A small-molecule ligand and the protein it binds are described below.
Small molecule (SMILES): CCn1nc2c(C(F)(F)F)cccc2c1-c1ccc(O)cc1O

Binding-site contacts:
Ligand atom C05 contacts residue GLY219 of chain 1.A at 4.0 Å.
Ligand atom C07 contacts residue PHE123 of chain 1.A at 4.0 Å (hydrophobic).
Ligand atom C02 contacts residue ALA48 of chain 1.A at 3.9 Å (hydrophobic).
Ligand atom O02 contacts residue LEU44 of chain 1.A at 2.7 Å (h-bond).
Ligand atom C05 contacts residue MET119 of chain 1.A at 4.0 Å (hydrophobic).
Ligand atom F02 contacts residue GLY219 of chain 1.A at 2.9 Å.
Ligand atom F01 contacts residue HIS222 of chain 1.A at 3.7 Å.
Ligand atom C16 contacts residue LEU44 of chain 1.A at 3.8 Å (hydrophobic).
Ligand atom N01 contacts residue LEU82 of chain 1.A at 3.9 Å.
Ligand atom F01 contacts residue MET119 of chain 1.A at 3.5 Å.
Ligand atom C13 contacts residue LEU85 of chain 1.A at 3.5 Å (hydrophobic).
Ligand atom C14 contacts residue GLU51 of chain 1.A at 3.4 Å.
Ligand atom C13 contacts residue LEU89 of chain 1.A at 4.0 Å (hydrophobic).
Ligand atom C15 contacts residue GLU51 of chain 1.A at 3.5 Å.
Ligand atom C02 contacts residue LEU82 of chain 1.A at 3.9 Å (hydrophobic).
Ligand atom O01 contacts residue ARG92 of chain 1.A at 3.1 Å (salt-bridge).
Ligand atom N02 contacts residue LEU223 of chain 1.A at 3.8 Å.
Ligand atom C15 contacts residue PHE102 of chain 1.A at 4.0 Å (hydrophobic).
Ligand atom C08 contacts residue LEU44 of chain 1.A at 4.0 Å (hydrophobic).
Ligand atom C07 contacts residue LEU126 of chain 1.A at 3.8 Å (hydrophobic).
Ligand atom F01 contacts residue MET41 of chain 1.A at 3.4 Å.
Ligand atom C02 contacts residue LEU223 of chain 1.A at 4.1 Å (hydrophobic).
Ligand atom F01 contacts residue LEU223 of chain 1.A at 3.3 Å.
Ligand atom C15 contacts residue LEU44 of chain 1.A at 4.0 Å (hydrophobic).
Ligand atom O01 contacts residue LEU85 of chain 1.A at 4.0 Å.
Ligand atom C14 contacts residue PHE102 of chain 1.A at 4.0 Å (hydrophobic).
Ligand atom C05 contacts residue LEU223 of chain 1.A at 4.0 Å (hydrophobic).
Ligand atom C01 contacts residue ALA48 of chain 1.A at 3.6 Å (hydrophobic).
Ligand atom F03 contacts residue GLY219 of chain 1.A at 3.6 Å.
Ligand atom F03 contacts residue MET119 of chain 1.A at 3.5 Å.
Ligand atom C08 contacts residue PHE102 of chain 1.A at 3.6 Å (hydrophobic).
Ligand atom O01 contacts residue GLU51 of chain 1.A at 2.7 Å (salt-bridge).
Ligand atom C12 contacts residue PHE102 of chain 1.A at 4.1 Å (hydrophobic).
Ligand atom O02 contacts residue ALA48 of chain 1.A at 3.6 Å.
Ligand atom F03 contacts residue ILE122 of chain 1.A at 3.3 Å.
Ligand atom C06 contacts residue MET119 of chain 1.A at 3.6 Å (hydrophobic).
Ligand atom F03 contacts residue HIS222 of chain 1.A at 3.7 Å.
Ligand atom C09 contacts residue LEU44 of chain 1.A at 4.0 Å (hydrophobic).
Ligand atom F02 contacts residue LEU223 of chain 1.A at 3.1 Å.
Ligand atom C11 contacts residue PHE102 of chain 1.A at 4.0 Å (hydrophobic).

Sequence of chain 1.A:
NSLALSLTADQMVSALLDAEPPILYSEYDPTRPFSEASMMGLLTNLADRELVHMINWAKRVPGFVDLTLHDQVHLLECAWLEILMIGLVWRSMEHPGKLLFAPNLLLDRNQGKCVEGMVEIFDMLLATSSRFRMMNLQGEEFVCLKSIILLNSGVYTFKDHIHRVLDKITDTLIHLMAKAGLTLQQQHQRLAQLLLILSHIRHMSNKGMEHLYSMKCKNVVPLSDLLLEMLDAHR